Sequence of chain 1.A:
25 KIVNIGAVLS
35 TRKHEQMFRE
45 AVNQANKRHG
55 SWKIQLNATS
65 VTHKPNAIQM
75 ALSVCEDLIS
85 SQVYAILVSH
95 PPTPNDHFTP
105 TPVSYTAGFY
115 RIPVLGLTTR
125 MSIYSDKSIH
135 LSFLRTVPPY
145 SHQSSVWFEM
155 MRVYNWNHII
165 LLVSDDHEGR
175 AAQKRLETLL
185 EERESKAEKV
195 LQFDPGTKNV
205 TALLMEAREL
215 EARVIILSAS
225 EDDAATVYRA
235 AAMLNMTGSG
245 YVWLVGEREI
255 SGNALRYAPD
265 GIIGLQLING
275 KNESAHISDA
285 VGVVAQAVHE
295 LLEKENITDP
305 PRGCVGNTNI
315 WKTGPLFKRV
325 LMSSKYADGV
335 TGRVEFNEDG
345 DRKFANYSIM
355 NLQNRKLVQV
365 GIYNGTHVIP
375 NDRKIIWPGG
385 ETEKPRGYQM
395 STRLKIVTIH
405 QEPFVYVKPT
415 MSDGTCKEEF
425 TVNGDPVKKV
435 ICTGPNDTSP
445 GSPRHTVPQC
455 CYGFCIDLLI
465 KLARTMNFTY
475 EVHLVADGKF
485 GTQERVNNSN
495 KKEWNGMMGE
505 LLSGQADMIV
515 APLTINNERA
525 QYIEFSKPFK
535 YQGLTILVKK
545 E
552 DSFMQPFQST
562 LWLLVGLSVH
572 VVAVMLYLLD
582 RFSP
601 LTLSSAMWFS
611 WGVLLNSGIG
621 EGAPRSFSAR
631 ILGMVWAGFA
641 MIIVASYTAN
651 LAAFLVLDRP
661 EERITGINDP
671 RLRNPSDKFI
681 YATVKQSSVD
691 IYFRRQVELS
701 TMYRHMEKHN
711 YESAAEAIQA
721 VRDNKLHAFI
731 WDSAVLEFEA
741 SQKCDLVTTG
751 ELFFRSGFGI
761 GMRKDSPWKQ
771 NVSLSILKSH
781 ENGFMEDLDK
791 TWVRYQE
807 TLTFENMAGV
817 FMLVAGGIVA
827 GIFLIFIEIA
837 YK

This protein binds this small molecule.
Small molecule (SMILES): CC(=O)N[C@H]1[C@H](O[C@H]2[C@H](O)[C@@H](NC(C)=O)CO[C@@H]2CO)O[C@H](CO)[C@@H](O)[C@@H]1O

Binding-site contacts:
Ligand atom O6 contacts residue VAL334 of chain 1.A at 3.7 Å.
Ligand atom O3 contacts residue ASN276 of chain 1.A at 3.9 Å.
Ligand atom N2 contacts residue ASN276 of chain 1.A at 3.4 Å (h-bond).
Ligand atom O6 contacts residue ALA279 of chain 1.A at 3.4 Å.
Ligand atom O5 contacts residue ASN276 of chain 1.A at 2.4 Å (h-bond).
Ligand atom C6 contacts residue VAL334 of chain 1.A at 3.8 Å (hydrophobic).
Ligand atom O5 contacts residue ALA279 of chain 1.A at 3.3 Å.
Ligand atom C6 contacts residue ALA279 of chain 1.A at 4.1 Å (hydrophobic).
Ligand atom C3 contacts residue ASN276 of chain 1.A at 3.6 Å.
Ligand atom C4 contacts residue ASN276 of chain 1.A at 4.2 Å.
Ligand atom C5 contacts residue ASN276 of chain 1.A at 3.7 Å.
Ligand atom C7 contacts residue ASN276 of chain 1.A at 3.8 Å.
Ligand atom C8 contacts residue SER278 of chain 1.A at 4.3 Å.
Ligand atom C2 contacts residue ASN276 of chain 1.A at 2.5 Å.
Ligand atom C5 contacts residue ALA279 of chain 1.A at 4.2 Å (hydrophobic).
Ligand atom C1 contacts residue ALA279 of chain 1.A at 3.9 Å (hydrophobic).
Ligand atom C1 contacts residue ASN276 of chain 1.A at 1.4 Å.
Ligand atom O5 contacts residue VAL334 of chain 1.A at 4.4 Å.
Ligand atom C8 contacts residue ASN276 of chain 1.A at 3.4 Å.